Binding-site contacts:
Ligand atom O8 contacts residue MET165 of chain 2.D at 3.3 Å.
Ligand atom C25 contacts residue CYS145 of chain 2.D at 3.1 Å (hydrophobic).
Ligand atom CB contacts residue ALA191 of chain 2.D at 3.1 Å (hydrophobic).
Ligand atom C5 contacts residue THR26 of chain 2.D at 3.0 Å.
Ligand atom CB contacts residue HIS164 of chain 2.D at 3.4 Å.
Ligand atom CA contacts residue MET165 of chain 2.D at 3.4 Å (hydrophobic).
Ligand atom O contacts residue PRO168 of chain 2.D at 2.8 Å.
Ligand atom O contacts residue GLU166 of chain 2.D at 3.5 Å (salt-bridge).
Ligand atom CA contacts residue HIS164 of chain 2.D at 3.5 Å.
Ligand atom N6 contacts residue GLU166 of chain 2.D at 2.8 Å (salt-bridge).
Ligand atom O contacts residue LEU167 of chain 2.D at 3.2 Å (h-bond).
Ligand atom CD2 contacts residue ASP187 of chain 2.D at 3.4 Å.
Ligand atom O contacts residue THR190 of chain 2.D at 3.6 Å (h-bond).
Ligand atom N6 contacts residue PHE140 of chain 2.D at 3.1 Å (h-bond).
Ligand atom N contacts residue GLU166 of chain 2.D at 3.3 Å (salt-bridge).
Ligand atom N contacts residue GLN189 of chain 2.D at 3.3 Å (h-bond).
Ligand atom C contacts residue PRO168 of chain 2.D at 3.2 Å (hydrophobic).
Ligand atom C21 contacts residue CYS145 of chain 2.D at 3.3 Å (hydrophobic).
Ligand atom C contacts residue GLY143 of chain 2.D at 3.4 Å.
Ligand atom CD1 contacts residue HIS41 of chain 2.D at 3.6 Å.
Ligand atom O contacts residue GLU166 of chain 2.D at 3.1 Å (salt-bridge).
Ligand atom C contacts residue CYS145 of chain 2.D at 3.6 Å (hydrophobic).
Ligand atom O8 contacts residue HIS163 of chain 2.D at 3.6 Å (h-bond).
Ligand atom O contacts residue GLN189 of chain 2.D at 3.4 Å (h-bond).
Ligand atom O8 contacts residue GLU166 of chain 2.D at 2.6 Å.
Ligand atom C3 contacts residue THR26 of chain 2.D at 3.5 Å.
Ligand atom CB contacts residue MET165 of chain 2.D at 3.4 Å (hydrophobic).
Ligand atom CA contacts residue CYS145 of chain 2.D at 3.1 Å (hydrophobic).
Ligand atom C28 contacts residue PHE140 of chain 2.D at 3.3 Å (hydrophobic).
Ligand atom C28 contacts residue LEU141 of chain 2.D at 3.5 Å (hydrophobic).
Ligand atom O contacts residue CYS145 of chain 2.D at 2.7 Å.
Ligand atom C20 contacts residue CYS145 of chain 2.D at 2.8 Å (hydrophobic).
Ligand atom C25 contacts residue HIS164 of chain 2.D at 3.4 Å.
Ligand atom CB contacts residue PRO168 of chain 2.D at 3.5 Å (hydrophobic).
Ligand atom CB contacts residue GLN192 of chain 2.D at 3.3 Å.
Ligand atom CD2 contacts residue ARG188 of chain 2.D at 3.0 Å.
Ligand atom C4 contacts residue THR26 of chain 2.D at 2.9 Å.
Ligand atom C28 contacts residue ASN142 of chain 2.D at 3.5 Å.
Ligand atom C29 contacts residue GLU166 of chain 2.D at 3.6 Å.
Ligand atom C contacts residue GLY143 of chain 2.D at 3.5 Å.

The small molecule below binds the protein below.
Small molecule (SMILES): Cc1cc(C(=O)N[C@@H](C)C(=O)N[C@H](C(=O)N[C@@H](CC(C)C)C(=O)N[C@@H](/C=C/C(=O)OCc2ccccc2)C[C@@H]2CCNC2=O)C(C)C)no1

Sequence of chain 2.D:
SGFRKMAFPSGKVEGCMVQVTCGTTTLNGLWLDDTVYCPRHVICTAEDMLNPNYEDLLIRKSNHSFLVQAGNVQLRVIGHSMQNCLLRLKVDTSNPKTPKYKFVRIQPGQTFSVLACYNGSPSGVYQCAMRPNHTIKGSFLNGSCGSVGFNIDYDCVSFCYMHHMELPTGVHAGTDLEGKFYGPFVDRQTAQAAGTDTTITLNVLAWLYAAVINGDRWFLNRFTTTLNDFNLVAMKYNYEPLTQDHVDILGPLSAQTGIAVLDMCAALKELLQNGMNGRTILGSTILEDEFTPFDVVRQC

Sequence of chain 1.C:
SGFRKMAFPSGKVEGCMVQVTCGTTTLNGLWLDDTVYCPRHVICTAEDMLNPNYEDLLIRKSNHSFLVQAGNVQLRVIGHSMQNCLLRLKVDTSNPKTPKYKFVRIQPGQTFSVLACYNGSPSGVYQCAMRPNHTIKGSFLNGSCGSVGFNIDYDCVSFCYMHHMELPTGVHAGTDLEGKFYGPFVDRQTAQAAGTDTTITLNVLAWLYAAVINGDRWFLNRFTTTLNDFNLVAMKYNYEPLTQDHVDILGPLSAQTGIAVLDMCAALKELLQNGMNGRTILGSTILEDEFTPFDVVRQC